Sequence of chain 45.A:
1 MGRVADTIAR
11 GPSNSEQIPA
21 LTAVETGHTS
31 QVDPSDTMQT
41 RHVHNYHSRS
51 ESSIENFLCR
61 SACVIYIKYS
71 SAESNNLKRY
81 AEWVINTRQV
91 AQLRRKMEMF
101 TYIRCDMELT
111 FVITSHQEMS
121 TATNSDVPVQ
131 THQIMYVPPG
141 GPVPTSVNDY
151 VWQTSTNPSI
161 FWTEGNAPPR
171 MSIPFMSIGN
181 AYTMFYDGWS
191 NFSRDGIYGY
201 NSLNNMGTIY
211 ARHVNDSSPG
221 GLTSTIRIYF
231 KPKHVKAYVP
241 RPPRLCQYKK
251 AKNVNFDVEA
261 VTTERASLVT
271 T

Sequence of chain 26.A:
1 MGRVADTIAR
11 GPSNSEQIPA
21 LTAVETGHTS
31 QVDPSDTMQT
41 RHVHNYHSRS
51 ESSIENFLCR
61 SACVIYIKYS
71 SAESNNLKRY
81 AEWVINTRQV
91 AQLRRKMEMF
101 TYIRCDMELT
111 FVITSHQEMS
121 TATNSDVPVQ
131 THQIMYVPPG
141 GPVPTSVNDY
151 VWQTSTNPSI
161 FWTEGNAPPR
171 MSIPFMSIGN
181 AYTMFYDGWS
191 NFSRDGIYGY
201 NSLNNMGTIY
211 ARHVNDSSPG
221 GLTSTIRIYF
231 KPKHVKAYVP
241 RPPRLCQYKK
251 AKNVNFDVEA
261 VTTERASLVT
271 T

Binding-site contacts:
Ligand atom C16 contacts residue THR235 of chain 45.C at 3.8 Å.
Ligand atom O4 contacts residue ARG212 of chain 26.A at 2.8 Å (salt-bridge).
Ligand atom C3 contacts residue ASP149 of chain 26.A at 3.5 Å.
Ligand atom O2 contacts residue THR235 of chain 45.C at 3.0 Å.
Ligand atom C2 contacts residue TYR66 of chain 45.A at 3.8 Å (hydrophobic).
Ligand atom C10 contacts residue ASP234 of chain 45.C at 3.8 Å.
Ligand atom C6 contacts residue GLN153 of chain 26.A at 3.2 Å.
Ligand atom O2 contacts residue ASP234 of chain 45.C at 3.7 Å.
Ligand atom N1 contacts residue PHE236 of chain 45.C at 3.6 Å.
Ligand atom N1 contacts residue GLN233 of chain 45.C at 3.3 Å (h-bond).
Ligand atom C15 contacts residue TYR66 of chain 45.A at 3.4 Å (hydrophobic).
Ligand atom O5 contacts residue TRP152 of chain 26.A at 3.5 Å (h-bond).
Ligand atom O4 contacts residue ARG227 of chain 45.A at 3.3 Å (salt-bridge).
Ligand atom C20 contacts residue ARG227 of chain 45.A at 3.6 Å.
Ligand atom O1 contacts residue GLN233 of chain 45.C at 3.5 Å (h-bond).
Ligand atom C9 contacts residue ASP234 of chain 45.C at 3.6 Å.
Ligand atom O2 contacts residue GLN233 of chain 45.C at 3.0 Å.
Ligand atom O5 contacts residue TYR229 of chain 45.A at 3.8 Å.
Ligand atom C20 contacts residue ARG212 of chain 26.A at 3.4 Å.
Ligand atom C16 contacts residue PHE236 of chain 45.C at 3.7 Å (hydrophobic).
Ligand atom O5 contacts residue ARG212 of chain 26.A at 3.3 Å (salt-bridge).
Ligand atom O2 contacts residue PHE236 of chain 45.C at 3.4 Å (h-bond).
Ligand atom O1 contacts residue TYR150 of chain 26.A at 3.0 Å (h-bond).
Ligand atom C9 contacts residue ASN148 of chain 26.A at 3.7 Å.
Ligand atom C7 contacts residue THR235 of chain 45.C at 3.8 Å.
Ligand atom C3 contacts residue ASN148 of chain 26.A at 3.5 Å.
Ligand atom C8 contacts residue ASP234 of chain 45.C at 3.3 Å.
Ligand atom C10 contacts residue ASN148 of chain 26.A at 3.7 Å.
Ligand atom O1 contacts residue ASP149 of chain 26.A at 3.6 Å.
Ligand atom C4 contacts residue ASP149 of chain 26.A at 3.5 Å.
Ligand atom C6 contacts residue PHE236 of chain 45.C at 3.5 Å (hydrophobic).
Ligand atom C8 contacts residue ASN148 of chain 26.A at 3.3 Å.
Ligand atom C4 contacts residue ASN148 of chain 26.A at 3.3 Å.
Ligand atom N1 contacts residue GLN153 of chain 26.A at 2.7 Å (h-bond).
Ligand atom C13 contacts residue TYR66 of chain 45.A at 3.4 Å (hydrophobic).
Ligand atom C1 contacts residue GLN153 of chain 26.A at 3.4 Å.
Ligand atom C5 contacts residue GLN153 of chain 26.A at 3.2 Å.
Ligand atom S1 contacts residue GLN233 of chain 45.C at 3.7 Å.
Ligand atom O5 contacts residue ARG227 of chain 45.A at 3.5 Å (salt-bridge).
Ligand atom C14 contacts residue TYR66 of chain 45.A at 3.4 Å (hydrophobic).

The small molecule below binds the protein below.
Small molecule (SMILES): CCCOc1ccc2cc(S(=O)(=O)Nc3ccc(C(=O)O)cc3)ccc2c1

Sequence of chain 45.C:
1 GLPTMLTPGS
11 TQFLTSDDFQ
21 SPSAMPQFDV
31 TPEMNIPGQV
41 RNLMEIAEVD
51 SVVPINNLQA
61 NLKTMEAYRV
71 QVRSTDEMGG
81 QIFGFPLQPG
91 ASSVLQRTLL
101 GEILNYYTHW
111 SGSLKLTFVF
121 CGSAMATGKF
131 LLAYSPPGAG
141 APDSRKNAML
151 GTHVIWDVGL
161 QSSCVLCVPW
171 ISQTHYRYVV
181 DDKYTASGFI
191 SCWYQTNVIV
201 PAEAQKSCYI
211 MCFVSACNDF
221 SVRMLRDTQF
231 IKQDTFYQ